Binding-site contacts:
Ligand atom C4 contacts residue ASN12 of chain 1.C at 4.2 Å.
Ligand atom C1 contacts residue ASN12 of chain 1.C at 1.4 Å.
Ligand atom C7 contacts residue ASN12 of chain 1.C at 3.2 Å.
Ligand atom C5 contacts residue ASN12 of chain 1.C at 3.7 Å.
Ligand atom C2 contacts residue ASN12 of chain 1.C at 2.4 Å.
Ligand atom O5 contacts residue ASN12 of chain 1.C at 2.4 Å (h-bond).
Ligand atom O7 contacts residue ASN12 of chain 1.C at 3.1 Å (h-bond).
Ligand atom C8 contacts residue SER13 of chain 1.C at 4.2 Å.
Ligand atom C8 contacts residue ASN12 of chain 1.C at 3.6 Å.
Ligand atom N2 contacts residue ASN12 of chain 1.C at 2.9 Å (h-bond).
Ligand atom C3 contacts residue ASN12 of chain 1.C at 3.8 Å.

This protein binds this small molecule.
Small molecule (SMILES): CC(=O)N[C@@H]1[C@@H](O)[C@H](O)[C@@H](CO)O[C@H]1O

Sequence of chain 1.C:
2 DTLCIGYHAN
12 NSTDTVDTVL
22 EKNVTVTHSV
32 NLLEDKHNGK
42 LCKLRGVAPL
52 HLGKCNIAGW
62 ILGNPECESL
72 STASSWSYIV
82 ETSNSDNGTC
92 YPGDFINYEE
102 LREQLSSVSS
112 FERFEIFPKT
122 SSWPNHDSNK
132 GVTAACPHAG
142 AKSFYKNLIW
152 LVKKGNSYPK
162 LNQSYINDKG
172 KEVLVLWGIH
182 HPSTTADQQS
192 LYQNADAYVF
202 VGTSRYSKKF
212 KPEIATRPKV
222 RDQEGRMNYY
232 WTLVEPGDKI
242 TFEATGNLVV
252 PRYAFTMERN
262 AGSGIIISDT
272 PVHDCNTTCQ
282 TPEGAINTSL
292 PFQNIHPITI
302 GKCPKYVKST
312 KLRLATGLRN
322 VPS